The protein below binds the small molecule below.
Small molecule (SMILES): CC(=O)N[C@H]1[C@H](O[C@H]2[C@H](O)[C@@H](NC(C)=O)CO[C@@H]2CO)O[C@H](CO)[C@@H](O[C@@H]2O[C@H](CO)[C@@H](O)[C@H](O[C@H]3O[C@H](CO)[C@@H](O)[C@H](O)[C@@H]3O)[C@@H]2O)[C@@H]1O

Sequence of chain 1.A:
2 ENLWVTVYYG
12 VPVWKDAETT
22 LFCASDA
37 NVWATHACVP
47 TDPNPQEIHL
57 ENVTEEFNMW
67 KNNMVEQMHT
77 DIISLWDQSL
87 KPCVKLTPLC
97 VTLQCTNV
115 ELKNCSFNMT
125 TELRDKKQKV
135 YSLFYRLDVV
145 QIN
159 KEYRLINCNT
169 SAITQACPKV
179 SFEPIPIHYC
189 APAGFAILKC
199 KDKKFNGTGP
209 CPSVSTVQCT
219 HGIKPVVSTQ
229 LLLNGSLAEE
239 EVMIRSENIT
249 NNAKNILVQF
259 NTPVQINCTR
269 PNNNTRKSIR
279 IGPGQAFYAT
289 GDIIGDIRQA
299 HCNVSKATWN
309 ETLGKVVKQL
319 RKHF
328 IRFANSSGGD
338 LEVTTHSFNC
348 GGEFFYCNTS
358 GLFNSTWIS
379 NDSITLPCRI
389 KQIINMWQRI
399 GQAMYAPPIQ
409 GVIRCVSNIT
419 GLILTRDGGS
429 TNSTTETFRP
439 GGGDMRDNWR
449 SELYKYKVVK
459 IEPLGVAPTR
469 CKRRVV

Binding-site contacts:
Ligand atom O5 contacts residue PRO261 of chain 1.A at 4.3 Å.
Ligand atom O5 contacts residue ASN416 of chain 1.A at 2.3 Å (h-bond).
Ligand atom C4 contacts residue ASN416 of chain 1.A at 4.2 Å.
Ligand atom O7 contacts residue LYS222 of chain 1.A at 4.4 Å.
Ligand atom O6 contacts residue ASN416 of chain 1.A at 3.7 Å.
Ligand atom C3 contacts residue ASN416 of chain 1.A at 3.8 Å.
Ligand atom C1 contacts residue ASN416 of chain 1.A at 1.4 Å.
Ligand atom C6 contacts residue ASN416 of chain 1.A at 4.3 Å.
Ligand atom C6 contacts residue PRO261 of chain 1.A at 4.0 Å (hydrophobic).
Ligand atom O7 contacts residue ASN416 of chain 1.A at 4.2 Å.
Ligand atom O6 contacts residue PRO261 of chain 1.A at 3.2 Å.
Ligand atom C7 contacts residue ASN416 of chain 1.A at 3.8 Å.
Ligand atom C5 contacts residue ASN416 of chain 1.A at 3.6 Å.
Ligand atom N2 contacts residue ASN416 of chain 1.A at 2.9 Å (h-bond).
Ligand atom C8 contacts residue LYS222 of chain 1.A at 4.3 Å.
Ligand atom C2 contacts residue ASN416 of chain 1.A at 2.5 Å.
Ligand atom C8 contacts residue NAG1 of chain 1.O at 3.6 Å.